Sequence of chain 1.B:
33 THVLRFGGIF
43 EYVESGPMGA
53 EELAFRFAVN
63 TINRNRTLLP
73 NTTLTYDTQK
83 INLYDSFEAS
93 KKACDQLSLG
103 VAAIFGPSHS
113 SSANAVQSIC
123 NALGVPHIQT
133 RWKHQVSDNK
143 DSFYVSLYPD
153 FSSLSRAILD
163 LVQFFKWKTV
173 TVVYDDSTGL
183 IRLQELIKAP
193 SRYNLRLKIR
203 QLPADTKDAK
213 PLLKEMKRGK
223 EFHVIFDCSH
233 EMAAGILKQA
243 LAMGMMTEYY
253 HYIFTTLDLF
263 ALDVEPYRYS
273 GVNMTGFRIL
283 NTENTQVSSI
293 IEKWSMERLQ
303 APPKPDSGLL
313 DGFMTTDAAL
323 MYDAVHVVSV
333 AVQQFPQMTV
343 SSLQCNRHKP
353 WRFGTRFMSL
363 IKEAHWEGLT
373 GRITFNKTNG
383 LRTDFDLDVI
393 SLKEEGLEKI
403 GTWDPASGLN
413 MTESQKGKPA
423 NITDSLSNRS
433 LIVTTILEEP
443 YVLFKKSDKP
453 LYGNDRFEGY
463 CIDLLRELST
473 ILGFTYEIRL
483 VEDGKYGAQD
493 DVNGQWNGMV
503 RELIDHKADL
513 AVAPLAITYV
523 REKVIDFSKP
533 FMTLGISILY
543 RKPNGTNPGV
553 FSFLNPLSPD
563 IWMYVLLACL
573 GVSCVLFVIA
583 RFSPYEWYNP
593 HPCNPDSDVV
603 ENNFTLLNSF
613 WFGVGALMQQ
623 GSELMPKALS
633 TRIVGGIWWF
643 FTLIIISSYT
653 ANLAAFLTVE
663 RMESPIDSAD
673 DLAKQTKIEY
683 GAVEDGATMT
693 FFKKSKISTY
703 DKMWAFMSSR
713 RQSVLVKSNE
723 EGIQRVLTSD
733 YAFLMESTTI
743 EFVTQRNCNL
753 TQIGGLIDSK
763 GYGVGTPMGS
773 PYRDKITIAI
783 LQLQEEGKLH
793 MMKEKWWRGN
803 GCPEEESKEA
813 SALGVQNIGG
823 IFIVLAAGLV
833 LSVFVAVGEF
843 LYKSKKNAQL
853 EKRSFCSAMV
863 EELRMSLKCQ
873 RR

Sequence of chain 1.A:
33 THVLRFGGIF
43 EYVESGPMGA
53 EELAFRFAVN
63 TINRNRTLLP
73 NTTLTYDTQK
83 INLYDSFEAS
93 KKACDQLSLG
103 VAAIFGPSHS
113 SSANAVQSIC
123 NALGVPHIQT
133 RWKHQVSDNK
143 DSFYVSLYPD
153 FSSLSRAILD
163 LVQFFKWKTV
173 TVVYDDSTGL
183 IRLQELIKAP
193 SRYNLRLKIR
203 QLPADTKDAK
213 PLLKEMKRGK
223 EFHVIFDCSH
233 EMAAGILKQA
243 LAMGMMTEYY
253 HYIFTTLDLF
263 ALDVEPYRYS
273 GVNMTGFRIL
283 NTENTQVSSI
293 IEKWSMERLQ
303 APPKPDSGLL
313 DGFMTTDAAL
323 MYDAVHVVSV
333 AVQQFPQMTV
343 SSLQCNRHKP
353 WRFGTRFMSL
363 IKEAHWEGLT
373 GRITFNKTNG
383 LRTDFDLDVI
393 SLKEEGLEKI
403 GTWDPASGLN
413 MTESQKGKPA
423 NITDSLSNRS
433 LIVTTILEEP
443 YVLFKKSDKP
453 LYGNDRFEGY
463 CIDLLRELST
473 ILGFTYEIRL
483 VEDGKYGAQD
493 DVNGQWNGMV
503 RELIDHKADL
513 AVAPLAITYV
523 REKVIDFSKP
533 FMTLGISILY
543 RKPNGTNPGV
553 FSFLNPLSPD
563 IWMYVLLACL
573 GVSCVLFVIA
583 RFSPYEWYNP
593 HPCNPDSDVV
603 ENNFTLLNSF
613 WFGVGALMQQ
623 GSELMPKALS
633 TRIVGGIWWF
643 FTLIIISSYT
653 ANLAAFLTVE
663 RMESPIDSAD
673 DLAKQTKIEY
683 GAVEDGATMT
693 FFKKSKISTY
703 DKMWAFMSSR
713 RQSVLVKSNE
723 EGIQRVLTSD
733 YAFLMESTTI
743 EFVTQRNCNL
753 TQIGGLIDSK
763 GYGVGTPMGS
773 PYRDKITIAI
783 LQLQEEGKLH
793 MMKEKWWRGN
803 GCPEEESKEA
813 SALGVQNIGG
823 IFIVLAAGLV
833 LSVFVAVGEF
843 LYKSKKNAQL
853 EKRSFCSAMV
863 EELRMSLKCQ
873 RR

This protein binds this small molecule.
Small molecule (SMILES): CC(C)CCC[C@@H](C)[C@H]1CC[C@H]2[C@@H]3CC=C4C[C@@H](O)CC[C@]4(C)[C@H]3CC[C@]12C

Binding-site contacts:
Ligand atom C27 contacts residue LEU569 of chain 1.A at 3.5 Å (hydrophobic).
Ligand atom C5 contacts residue VAL817 of chain 1.B at 4.1 Å (hydrophobic).
Ligand atom C11 contacts residue ILE825 of chain 1.B at 4.0 Å (hydrophobic).
Ligand atom C7 contacts residue TYR566 of chain 1.A at 4.5 Å (hydrophobic).
Ligand atom C26 contacts residue LEU827 of chain 1.B at 4.5 Å (hydrophobic).
Ligand atom C7 contacts residue VAL817 of chain 1.B at 4.2 Å (hydrophobic).
Ligand atom C18 contacts residue PHE824 of chain 1.B at 3.6 Å (hydrophobic).
Ligand atom C19 contacts residue VAL817 of chain 1.B at 3.7 Å (hydrophobic).
Ligand atom C10 contacts residue VAL817 of chain 1.B at 4.4 Å (hydrophobic).
Ligand atom C8 contacts residue VAL817 of chain 1.B at 4.1 Å (hydrophobic).
Ligand atom C6 contacts residue VAL817 of chain 1.B at 4.0 Å (hydrophobic).
Ligand atom C15 contacts residue TYR566 of chain 1.A at 3.7 Å (hydrophobic).
Ligand atom C16 contacts residue TYR566 of chain 1.A at 4.2 Å (hydrophobic).